The protein below binds the small molecule below.
Small molecule (SMILES): CC(=O)N[C@H]1[C@H](O[C@H]2[C@H](O)[C@@H](NC(C)=O)CO[C@@H]2CO)O[C@H](CO)[C@@H](O)[C@@H]1O

Binding-site contacts:
Ligand atom C1 contacts residue THR49 of chain 1.K at 3.6 Å.
Ligand atom O6 contacts residue GLY318 of chain 1.K at 3.5 Å.
Ligand atom C1 contacts residue ASN302 of chain 1.K at 1.4 Å.
Ligand atom C8 contacts residue VAL303 of chain 1.K at 3.7 Å (hydrophobic).
Ligand atom C6 contacts residue THR49 of chain 1.K at 4.1 Å.
Ligand atom C2 contacts residue ASN302 of chain 1.K at 2.5 Å.
Ligand atom C4 contacts residue ASN302 of chain 1.K at 4.2 Å.
Ligand atom C8 contacts residue ASN302 of chain 1.K at 3.5 Å.
Ligand atom O5 contacts residue GLY318 of chain 1.K at 3.8 Å.
Ligand atom C5 contacts residue ASN302 of chain 1.K at 3.6 Å.
Ligand atom C5 contacts residue THR49 of chain 1.K at 3.7 Å.
Ligand atom C6 contacts residue GLY318 of chain 1.K at 4.2 Å.
Ligand atom O5 contacts residue ASN302 of chain 1.K at 2.3 Å (h-bond).
Ligand atom C3 contacts residue ASN302 of chain 1.K at 3.9 Å.
Ligand atom N2 contacts residue ASN302 of chain 1.K at 3.0 Å (h-bond).
Ligand atom C7 contacts residue ASN302 of chain 1.K at 3.4 Å.
Ligand atom O7 contacts residue ASN302 of chain 1.K at 3.4 Å (h-bond).
Ligand atom O5 contacts residue THR49 of chain 1.K at 3.5 Å.
Ligand atom C8 contacts residue LYS291 of chain 1.K at 4.1 Å.

Sequence of chain 1.K:
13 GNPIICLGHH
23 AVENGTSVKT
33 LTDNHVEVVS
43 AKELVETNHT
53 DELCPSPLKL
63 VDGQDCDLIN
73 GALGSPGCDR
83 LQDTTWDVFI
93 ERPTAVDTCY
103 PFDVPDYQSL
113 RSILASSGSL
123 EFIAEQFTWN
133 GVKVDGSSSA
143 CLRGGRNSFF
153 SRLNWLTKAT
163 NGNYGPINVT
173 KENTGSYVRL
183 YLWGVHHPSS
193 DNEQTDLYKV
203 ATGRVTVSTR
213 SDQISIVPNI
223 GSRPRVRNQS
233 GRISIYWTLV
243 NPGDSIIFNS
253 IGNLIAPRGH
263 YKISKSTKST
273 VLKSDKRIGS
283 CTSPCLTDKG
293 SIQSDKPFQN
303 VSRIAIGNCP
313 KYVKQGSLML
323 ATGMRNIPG